Sequence of chain 1.B:
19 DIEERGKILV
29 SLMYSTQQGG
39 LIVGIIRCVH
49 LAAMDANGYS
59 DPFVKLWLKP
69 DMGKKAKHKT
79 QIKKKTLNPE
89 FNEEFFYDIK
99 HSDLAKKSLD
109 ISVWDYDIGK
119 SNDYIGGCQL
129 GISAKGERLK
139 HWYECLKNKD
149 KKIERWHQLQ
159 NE

Binding-site contacts:
Ligand atom P1 contacts residue LYS72 of chain 1.B at 3.1 Å.
Ligand atom O51 contacts residue LYS63 of chain 1.B at 3.7 Å.
Ligand atom O42 contacts residue ASN120 of chain 1.B at 3.1 Å (h-bond).
Ligand atom O53 contacts residue GOL1 of chain 1.M at 3.8 Å.
Ligand atom C1A contacts residue LYS72 of chain 1.B at 4.0 Å.
Ligand atom O3C contacts residue LYS72 of chain 1.B at 4.2 Å.
Ligand atom C2C contacts residue LYS72 of chain 1.B at 3.1 Å.
Ligand atom O51 contacts residue ASN120 of chain 1.B at 4.1 Å.
Ligand atom O41 contacts residue LYS63 of chain 1.B at 4.3 Å.
Ligand atom O53 contacts residue TRP112 of chain 1.B at 4.3 Å.
Ligand atom O41 contacts residue LYS77 of chain 1.B at 3.7 Å.
Ligand atom C3C contacts residue LYS72 of chain 1.B at 4.2 Å.
Ligand atom O1A contacts residue LYS72 of chain 1.B at 3.4 Å (salt-bridge).
Ligand atom C1C contacts residue LYS72 of chain 1.B at 3.5 Å.
Ligand atom P4 contacts residue LYS63 of chain 1.B at 3.9 Å.
Ligand atom O53 contacts residue ASN120 of chain 1.B at 3.1 Å (h-bond).
Ligand atom O13 contacts residue LYS72 of chain 1.B at 3.8 Å.
Ligand atom O2C contacts residue LYS72 of chain 1.B at 3.6 Å.
Ligand atom O12 contacts residue LYS72 of chain 1.B at 2.9 Å (salt-bridge).
Ligand atom O43 contacts residue LYS63 of chain 1.B at 2.7 Å (salt-bridge).
Ligand atom O12 contacts residue LYS75 of chain 1.B at 3.9 Å.
Ligand atom O52 contacts residue TRP112 of chain 1.B at 3.9 Å.
Ligand atom O52 contacts residue GOL1 of chain 1.M at 4.2 Å.
Ligand atom O11 contacts residue LYS72 of chain 1.B at 2.4 Å (salt-bridge).
Ligand atom P5 contacts residue ASN120 of chain 1.B at 4.1 Å.
Ligand atom O42 contacts residue LYS63 of chain 1.B at 4.2 Å.
Ligand atom O43 contacts residue LYS77 of chain 1.B at 4.3 Å.
Ligand atom O51 contacts residue TRP112 of chain 1.B at 4.1 Å.

The protein below binds the small molecule below.
Small molecule (SMILES): CCCCCCCC(=O)OC[C@H](COP(=O)(O)O[C@@H]1[C@H](O)[C@H](O)[C@@H](OP(=O)(O)O)[C@H](OP(=O)(O)O)[C@H]1O)OC(=O)CCCCCCC